Binding-site contacts:
Ligand atom C15 contacts residue SER188 of chain 1.B at 3.4 Å.
Ligand atom C12 contacts residue GLY192 of chain 1.B at 3.9 Å.
Ligand atom O11 contacts residue ALA193 of chain 1.B at 3.3 Å.
Ligand atom C16 contacts residue TYR213 of chain 1.B at 3.6 Å (hydrophobic).
Ligand atom C16 contacts residue TYR161 of chain 1.B at 3.7 Å (hydrophobic).
Ligand atom C05 contacts residue HIS92 of chain 1.B at 3.8 Å.
Ligand atom C16 contacts residue GLY189 of chain 1.B at 3.4 Å.
Ligand atom O11 contacts residue TYR213 of chain 1.B at 3.9 Å.
Ligand atom C17 contacts residue ALA193 of chain 1.B at 3.7 Å (hydrophobic).
Ligand atom C15 contacts residue TYR213 of chain 1.B at 3.8 Å (hydrophobic).
Ligand atom O03 contacts residue TYR161 of chain 1.B at 3.9 Å.
Ligand atom C15 contacts residue GLY192 of chain 1.B at 3.4 Å.
Ligand atom C02 contacts residue HIS219 of chain 1.B at 3.3 Å.
Ligand atom C05 contacts residue ALA193 of chain 1.B at 3.8 Å (hydrophobic).
Ligand atom C14 contacts residue TYR213 of chain 1.B at 3.7 Å (hydrophobic).
Ligand atom C17 contacts residue TYR213 of chain 1.B at 3.4 Å (hydrophobic).
Ligand atom C16 contacts residue ALA193 of chain 1.B at 3.9 Å (hydrophobic).
Ligand atom O03 contacts residue HIS219 of chain 1.B at 2.7 Å (h-bond).
Ligand atom C13 contacts residue ALA193 of chain 1.B at 3.7 Å (hydrophobic).
Ligand atom O03 contacts residue TYR213 of chain 1.B at 2.6 Å (h-bond).
Ligand atom C02 contacts residue TYR213 of chain 1.B at 3.7 Å (hydrophobic).
Ligand atom C13 contacts residue GLY192 of chain 1.B at 3.5 Å.
Ligand atom C10 contacts residue HIS92 of chain 1.B at 3.1 Å.
Ligand atom C09 contacts residue HIS92 of chain 1.B at 3.6 Å.
Ligand atom C16 contacts residue SER188 of chain 1.B at 3.5 Å.
Ligand atom C12 contacts residue ALA193 of chain 1.B at 3.6 Å (hydrophobic).
Ligand atom C14 contacts residue GLY192 of chain 1.B at 3.4 Å.
Ligand atom C16 contacts residue GLY192 of chain 1.B at 3.9 Å.
Ligand atom C14 contacts residue ALA193 of chain 1.B at 4.0 Å (hydrophobic).
Ligand atom O01 contacts residue HIS219 of chain 1.B at 3.2 Å (h-bond).
Ligand atom C14 contacts residue TYR161 of chain 1.B at 3.8 Å (hydrophobic).
Ligand atom C12 contacts residue TYR213 of chain 1.B at 3.3 Å (hydrophobic).
Ligand atom C04 contacts residue GLY192 of chain 1.B at 3.6 Å.
Ligand atom C07 contacts residue ALA193 of chain 1.B at 3.6 Å (hydrophobic).
Ligand atom C16 contacts residue LEU245 of chain 1.B at 3.7 Å (hydrophobic).
Ligand atom C06 contacts residue ALA193 of chain 1.B at 3.5 Å (hydrophobic).
Ligand atom C13 contacts residue TYR213 of chain 1.B at 3.4 Å (hydrophobic).
Ligand atom C17 contacts residue LEU245 of chain 1.B at 3.5 Å (hydrophobic).
Ligand atom C04 contacts residue HIS92 of chain 1.B at 3.9 Å.
Ligand atom C15 contacts residue TYR161 of chain 1.B at 3.5 Å (hydrophobic).

This small molecule binds to this protein.
Small molecule (SMILES): O=C(O)C1c2ccccc2Oc2ccccc21

Sequence of chain 1.B:
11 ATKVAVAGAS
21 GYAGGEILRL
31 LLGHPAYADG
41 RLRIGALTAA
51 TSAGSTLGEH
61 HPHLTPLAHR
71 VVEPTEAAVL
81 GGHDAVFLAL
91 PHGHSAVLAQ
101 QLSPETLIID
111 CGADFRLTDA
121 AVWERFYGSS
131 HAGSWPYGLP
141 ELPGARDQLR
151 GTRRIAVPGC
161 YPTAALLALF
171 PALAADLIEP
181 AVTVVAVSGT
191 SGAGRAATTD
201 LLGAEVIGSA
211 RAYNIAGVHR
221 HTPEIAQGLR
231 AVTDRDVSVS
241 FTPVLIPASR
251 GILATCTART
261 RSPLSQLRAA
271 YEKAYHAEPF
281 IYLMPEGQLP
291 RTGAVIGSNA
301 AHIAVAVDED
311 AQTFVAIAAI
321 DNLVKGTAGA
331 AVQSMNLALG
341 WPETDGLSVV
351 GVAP